This protein binds this small molecule.
Small molecule (SMILES): CC(=O)N[C@@H]1[C@@H](O)[C@H](O)[C@@H](CO)O[C@H]1O

Binding-site contacts:
Ligand atom C8 contacts residue VAL53 of chain 1.D at 4.4 Å (hydrophobic).
Ligand atom C4 contacts residue ASN206 of chain 1.D at 4.3 Å.
Ligand atom C8 contacts residue ASN206 of chain 1.D at 3.7 Å.
Ligand atom C1 contacts residue ASN206 of chain 1.D at 1.5 Å.
Ligand atom C5 contacts residue ASN206 of chain 1.D at 3.7 Å.
Ligand atom C3 contacts residue ASN206 of chain 1.D at 3.8 Å.
Ligand atom N2 contacts residue ASN206 of chain 1.D at 2.8 Å (h-bond).
Ligand atom C2 contacts residue ASN206 of chain 1.D at 2.6 Å.
Ligand atom C7 contacts residue ASN206 of chain 1.D at 3.3 Å.
Ligand atom O7 contacts residue ASN206 of chain 1.D at 3.3 Å (h-bond).
Ligand atom O5 contacts residue ASN206 of chain 1.D at 2.6 Å (h-bond).

Sequence of chain 1.D:
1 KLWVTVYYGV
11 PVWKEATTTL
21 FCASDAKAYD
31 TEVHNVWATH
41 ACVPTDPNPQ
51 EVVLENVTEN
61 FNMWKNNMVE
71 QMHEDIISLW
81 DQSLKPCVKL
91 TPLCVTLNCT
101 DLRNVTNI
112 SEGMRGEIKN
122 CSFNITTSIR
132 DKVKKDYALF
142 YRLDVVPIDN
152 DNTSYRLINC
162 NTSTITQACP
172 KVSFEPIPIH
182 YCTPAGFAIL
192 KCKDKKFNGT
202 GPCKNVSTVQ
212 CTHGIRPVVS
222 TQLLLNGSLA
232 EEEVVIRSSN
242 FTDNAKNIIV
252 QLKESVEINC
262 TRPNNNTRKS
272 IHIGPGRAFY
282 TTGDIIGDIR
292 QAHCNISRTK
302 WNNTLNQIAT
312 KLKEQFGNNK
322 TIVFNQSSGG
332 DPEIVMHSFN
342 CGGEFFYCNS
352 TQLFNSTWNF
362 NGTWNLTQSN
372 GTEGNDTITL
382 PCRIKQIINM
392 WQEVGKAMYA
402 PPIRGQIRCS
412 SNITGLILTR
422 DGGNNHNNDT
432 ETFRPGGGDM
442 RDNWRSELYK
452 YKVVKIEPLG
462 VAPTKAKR